The small molecule below binds the protein below.
Small molecule (SMILES): Cc1cnc(CSc2nc3cc4c(cc3[nH]2)CCO4)c(C)c1Cl

Sequence of chain 1.D:
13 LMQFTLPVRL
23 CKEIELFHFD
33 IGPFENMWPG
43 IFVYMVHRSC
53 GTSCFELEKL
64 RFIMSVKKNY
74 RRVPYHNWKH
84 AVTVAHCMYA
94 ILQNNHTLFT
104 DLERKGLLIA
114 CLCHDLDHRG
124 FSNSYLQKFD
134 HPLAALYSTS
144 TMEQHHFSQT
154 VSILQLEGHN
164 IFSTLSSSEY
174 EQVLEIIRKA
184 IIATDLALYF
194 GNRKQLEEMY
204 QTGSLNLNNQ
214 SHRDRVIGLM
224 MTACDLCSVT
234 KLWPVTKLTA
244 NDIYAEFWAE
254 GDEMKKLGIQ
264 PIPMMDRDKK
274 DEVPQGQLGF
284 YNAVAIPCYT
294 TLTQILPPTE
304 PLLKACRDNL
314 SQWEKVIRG

Binding-site contacts:
Ligand atom N6 contacts residue TYR247 of chain 1.D at 2.3 Å (h-bond).
Ligand atom C23 contacts residue ILE246 of chain 1.D at 3.7 Å (hydrophobic).
Ligand atom C9 contacts residue GLY279 of chain 1.D at 3.6 Å.
Ligand atom N6 contacts residue GLN280 of chain 1.D at 3.6 Å.
Ligand atom C2 contacts residue GLY279 of chain 1.D at 3.5 Å.
Ligand atom N17 contacts residue GLN280 of chain 1.D at 3.0 Å (h-bond).
Ligand atom C2 contacts residue MET267 of chain 1.D at 3.7 Å (hydrophobic).
Ligand atom C8 contacts residue MET267 of chain 1.D at 3.5 Å (hydrophobic).
Ligand atom C3 contacts residue GLY279 of chain 1.D at 3.6 Å.
Ligand atom C23 contacts residue SER231 of chain 1.D at 3.1 Å.
Ligand atom C18 contacts residue PHE283 of chain 1.D at 3.6 Å (hydrophobic).
Ligand atom S11 contacts residue GLN280 of chain 1.D at 3.7 Å.
Ligand atom C14 contacts residue TYR247 of chain 1.D at 3.6 Å (hydrophobic).
Ligand atom N4 contacts residue GLY279 of chain 1.D at 3.5 Å (h-bond).
Ligand atom C15 contacts residue GLN280 of chain 1.D at 3.6 Å.
Ligand atom N6 contacts residue MET267 of chain 1.D at 3.7 Å.
Ligand atom N4 contacts residue MET267 of chain 1.D at 3.5 Å (h-bond).
Ligand atom S11 contacts residue PHE283 of chain 1.D at 3.3 Å.
Ligand atom O12 contacts residue GLU275 of chain 1.D at 3.6 Å.
Ligand atom C5 contacts residue TYR247 of chain 1.D at 3.2 Å (hydrophobic).
Ligand atom C14 contacts residue GLN280 of chain 1.D at 3.2 Å.
Ligand atom C10 contacts residue PRO266 of chain 1.D at 3.1 Å (hydrophobic).
Ligand atom C1 contacts residue GLY279 of chain 1.D at 3.5 Å.
Ligand atom C1 contacts residue MET267 of chain 1.D at 3.5 Å (hydrophobic).
Ligand atom C8 contacts residue GLY279 of chain 1.D at 3.7 Å.
Ligand atom C20 contacts residue ILE246 of chain 1.D at 3.7 Å (hydrophobic).
Ligand atom C9 contacts residue MET267 of chain 1.D at 3.6 Å (hydrophobic).
Ligand atom CL22 contacts residue LEU229 of chain 1.D at 3.5 Å.
Ligand atom C5 contacts residue GLY279 of chain 1.D at 3.6 Å.
Ligand atom C3 contacts residue MET267 of chain 1.D at 3.6 Å (hydrophobic).
Ligand atom C7 contacts residue GLY279 of chain 1.D at 3.6 Å.
Ligand atom C13 contacts residue GLU275 of chain 1.D at 3.7 Å.
Ligand atom C8 contacts residue TYR247 of chain 1.D at 3.5 Å (hydrophobic).
Ligand atom C21 contacts residue ILE246 of chain 1.D at 3.7 Å (hydrophobic).
Ligand atom C10 contacts residue MET267 of chain 1.D at 3.7 Å (hydrophobic).
Ligand atom C7 contacts residue MET267 of chain 1.D at 3.6 Å (hydrophobic).
Ligand atom C2 contacts residue TYR247 of chain 1.D at 3.0 Å (hydrophobic).
Ligand atom C13 contacts residue PRO266 of chain 1.D at 3.1 Å (hydrophobic).
Ligand atom C14 contacts residue PHE250 of chain 1.D at 3.6 Å (hydrophobic).
Ligand atom C19 contacts residue PHE250 of chain 1.D at 3.4 Å (hydrophobic).